Sequence of chain 1.A:
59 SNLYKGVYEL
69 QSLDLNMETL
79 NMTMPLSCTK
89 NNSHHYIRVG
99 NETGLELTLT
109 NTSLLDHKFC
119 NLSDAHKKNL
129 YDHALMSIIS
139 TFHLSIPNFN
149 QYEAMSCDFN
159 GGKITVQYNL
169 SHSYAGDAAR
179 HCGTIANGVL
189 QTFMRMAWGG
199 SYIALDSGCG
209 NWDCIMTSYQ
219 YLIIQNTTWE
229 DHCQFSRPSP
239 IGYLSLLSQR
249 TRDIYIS

Binding-site contacts:
Ligand atom C8 contacts residue MET75 of chain 1.A at 4.0 Å (hydrophobic).
Ligand atom O4 contacts residue GLN232 of chain 1.A at 3.9 Å.
Ligand atom N2 contacts residue SER108 of chain 1.B at 3.7 Å.
Ligand atom O7 contacts residue ASN106 of chain 1.B at 3.8 Å.
Ligand atom C7 contacts residue ASN106 of chain 1.B at 3.6 Å.
Ligand atom O5 contacts residue ASN106 of chain 1.B at 2.5 Å (h-bond).
Ligand atom O3 contacts residue ARG235 of chain 1.A at 2.9 Å (salt-bridge).
Ligand atom O5 contacts residue VAL129 of chain 1.B at 3.9 Å.
Ligand atom C1 contacts residue SER108 of chain 1.B at 3.9 Å.
Ligand atom O5 contacts residue PHE233 of chain 1.A at 3.9 Å.
Ligand atom C5 contacts residue TYR134 of chain 1.B at 3.7 Å (hydrophobic).
Ligand atom C1 contacts residue TYR134 of chain 1.B at 3.7 Å (hydrophobic).
Ligand atom N2 contacts residue ASN106 of chain 1.B at 3.0 Å (h-bond).
Ligand atom C8 contacts residue ARG235 of chain 1.A at 3.5 Å.
Ligand atom C5 contacts residue ASN106 of chain 1.B at 3.8 Å.
Ligand atom C2 contacts residue GLN232 of chain 1.A at 3.9 Å.
Ligand atom C6 contacts residue SER234 of chain 1.A at 3.9 Å.
Ligand atom C6 contacts residue SER133 of chain 1.B at 4.0 Å.
Ligand atom O4 contacts residue GLN232 of chain 1.A at 3.5 Å (h-bond).
Ligand atom O6 contacts residue GLN232 of chain 1.A at 3.8 Å.
Ligand atom C8 contacts residue SER133 of chain 1.B at 3.5 Å.
Ligand atom O2 contacts residue GLN232 of chain 1.A at 2.9 Å (h-bond).
Ligand atom C6 contacts residue PHE233 of chain 1.A at 3.9 Å (hydrophobic).
Ligand atom C3 contacts residue ASN106 of chain 1.B at 3.9 Å.
Ligand atom O7 contacts residue ARG235 of chain 1.A at 3.4 Å (salt-bridge).
Ligand atom O7 contacts residue TYR134 of chain 1.B at 4.0 Å.
Ligand atom C1 contacts residue ASN106 of chain 1.B at 1.5 Å.
Ligand atom C8 contacts residue PRO236 of chain 1.A at 4.0 Å (hydrophobic).
Ligand atom C6 contacts residue GLN232 of chain 1.A at 4.0 Å.
Ligand atom C6 contacts residue TYR134 of chain 1.B at 3.9 Å (hydrophobic).
Ligand atom C6 contacts residue CYS231 of chain 1.A at 3.5 Å (hydrophobic).
Ligand atom C5 contacts residue PHE233 of chain 1.A at 3.3 Å (hydrophobic).
Ligand atom C2 contacts residue ASN106 of chain 1.B at 2.6 Å.
Ligand atom O6 contacts residue GLY132 of chain 1.B at 2.8 Å (h-bond).
Ligand atom C6 contacts residue GLY132 of chain 1.B at 3.7 Å.
Ligand atom O6 contacts residue CYS231 of chain 1.A at 2.8 Å (h-bond).
Ligand atom C6 contacts residue ARG235 of chain 1.A at 3.9 Å.
Ligand atom C8 contacts residue SER237 of chain 1.A at 3.7 Å.
Ligand atom C7 contacts residue ARG235 of chain 1.A at 3.6 Å.
Ligand atom O3 contacts residue SER234 of chain 1.A at 3.8 Å.

Sequence of chain 1.B:
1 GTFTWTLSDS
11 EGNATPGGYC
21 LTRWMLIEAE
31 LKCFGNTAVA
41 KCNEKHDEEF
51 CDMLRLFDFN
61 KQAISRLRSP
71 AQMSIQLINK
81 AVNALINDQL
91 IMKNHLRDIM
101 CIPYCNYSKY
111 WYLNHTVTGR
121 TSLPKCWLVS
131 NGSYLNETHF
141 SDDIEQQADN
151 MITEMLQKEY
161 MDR

The small molecule below binds the protein below.
Small molecule (SMILES): CC(=O)N[C@H]1[C@H](O[C@H]2[C@H](O)[C@@H](NC(C)=O)CO[C@@H]2CO)O[C@H](CO)[C@@H](O[C@@H]2O[C@H](CO[C@H]3O[C@H](CO)[C@@H](O)[C@H](O)[C@@H]3O)[C@@H](O)[C@H](O[C@H]3O[C@H](CO)[C@@H](O)[C@H](O)[C@@H]3O)[C@@H]2O)[C@@H]1O